Sequence of chain 1.A:
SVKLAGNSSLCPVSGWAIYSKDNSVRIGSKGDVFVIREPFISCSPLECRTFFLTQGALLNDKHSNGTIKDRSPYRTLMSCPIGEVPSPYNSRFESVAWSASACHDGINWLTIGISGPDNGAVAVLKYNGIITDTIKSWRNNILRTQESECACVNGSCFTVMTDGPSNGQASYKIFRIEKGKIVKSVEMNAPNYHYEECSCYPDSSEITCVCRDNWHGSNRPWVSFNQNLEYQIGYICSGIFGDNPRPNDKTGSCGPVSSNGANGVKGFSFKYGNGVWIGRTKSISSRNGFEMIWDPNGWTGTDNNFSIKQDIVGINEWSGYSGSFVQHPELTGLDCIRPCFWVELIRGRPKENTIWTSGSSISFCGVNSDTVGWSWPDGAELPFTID

The protein below binds the small molecule below.
Small molecule (SMILES): CC(=O)N[C@@H]1[C@@H](O)[C@H](O)[C@@H](CO)O[C@H]1O

Binding-site contacts:
Ligand atom C3 contacts residue ASN65 of chain 1.A at 3.8 Å.
Ligand atom C8 contacts residue ILE386 of chain 1.A at 4.2 Å (hydrophobic).
Ligand atom C8 contacts residue LYS62 of chain 1.A at 4.4 Å.
Ligand atom O7 contacts residue LYS62 of chain 1.A at 3.8 Å.
Ligand atom O7 contacts residue ASN65 of chain 1.A at 3.3 Å (h-bond).
Ligand atom O5 contacts residue EDO1 of chain 1.M at 4.2 Å.
Ligand atom C7 contacts residue ASN65 of chain 1.A at 3.2 Å.
Ligand atom C5 contacts residue ASN65 of chain 1.A at 3.7 Å.
Ligand atom N2 contacts residue ASN65 of chain 1.A at 2.9 Å (h-bond).
Ligand atom C2 contacts residue ASN65 of chain 1.A at 2.4 Å.
Ligand atom C5 contacts residue EDO1 of chain 1.M at 4.4 Å.
Ligand atom C1 contacts residue ASN65 of chain 1.A at 1.4 Å.
Ligand atom C4 contacts residue ASN65 of chain 1.A at 4.3 Å.
Ligand atom C7 contacts residue ILE355 of chain 1.A at 4.3 Å (hydrophobic).
Ligand atom C8 contacts residue ILE355 of chain 1.A at 3.8 Å (hydrophobic).
Ligand atom O5 contacts residue ASN65 of chain 1.A at 2.4 Å (h-bond).
Ligand atom C1 contacts residue EDO1 of chain 1.M at 3.9 Å.
Ligand atom C8 contacts residue ASN65 of chain 1.A at 4.4 Å.